Binding-site contacts:
Ligand atom O5 contacts residue ASN1134 of chain 1.B at 2.4 Å (h-bond).
Ligand atom O6 contacts residue ASN1134 of chain 1.B at 4.5 Å.
Ligand atom C2 contacts residue ASN1134 of chain 1.B at 2.4 Å.
Ligand atom C3 contacts residue ASN1134 of chain 1.B at 3.8 Å.
Ligand atom C4 contacts residue ASN1134 of chain 1.B at 4.2 Å.
Ligand atom C8 contacts residue ASN1134 of chain 1.B at 4.2 Å.
Ligand atom C7 contacts residue ASN1134 of chain 1.B at 3.0 Å.
Ligand atom N2 contacts residue ASN1134 of chain 1.B at 2.8 Å (h-bond).
Ligand atom C1 contacts residue ASN1134 of chain 1.B at 1.4 Å.
Ligand atom C5 contacts residue ASN1134 of chain 1.B at 3.6 Å.
Ligand atom C8 contacts residue ILE1132 of chain 1.B at 4.2 Å (hydrophobic).
Ligand atom O7 contacts residue ASN1134 of chain 1.B at 2.8 Å (h-bond).

Sequence of chain 1.B:
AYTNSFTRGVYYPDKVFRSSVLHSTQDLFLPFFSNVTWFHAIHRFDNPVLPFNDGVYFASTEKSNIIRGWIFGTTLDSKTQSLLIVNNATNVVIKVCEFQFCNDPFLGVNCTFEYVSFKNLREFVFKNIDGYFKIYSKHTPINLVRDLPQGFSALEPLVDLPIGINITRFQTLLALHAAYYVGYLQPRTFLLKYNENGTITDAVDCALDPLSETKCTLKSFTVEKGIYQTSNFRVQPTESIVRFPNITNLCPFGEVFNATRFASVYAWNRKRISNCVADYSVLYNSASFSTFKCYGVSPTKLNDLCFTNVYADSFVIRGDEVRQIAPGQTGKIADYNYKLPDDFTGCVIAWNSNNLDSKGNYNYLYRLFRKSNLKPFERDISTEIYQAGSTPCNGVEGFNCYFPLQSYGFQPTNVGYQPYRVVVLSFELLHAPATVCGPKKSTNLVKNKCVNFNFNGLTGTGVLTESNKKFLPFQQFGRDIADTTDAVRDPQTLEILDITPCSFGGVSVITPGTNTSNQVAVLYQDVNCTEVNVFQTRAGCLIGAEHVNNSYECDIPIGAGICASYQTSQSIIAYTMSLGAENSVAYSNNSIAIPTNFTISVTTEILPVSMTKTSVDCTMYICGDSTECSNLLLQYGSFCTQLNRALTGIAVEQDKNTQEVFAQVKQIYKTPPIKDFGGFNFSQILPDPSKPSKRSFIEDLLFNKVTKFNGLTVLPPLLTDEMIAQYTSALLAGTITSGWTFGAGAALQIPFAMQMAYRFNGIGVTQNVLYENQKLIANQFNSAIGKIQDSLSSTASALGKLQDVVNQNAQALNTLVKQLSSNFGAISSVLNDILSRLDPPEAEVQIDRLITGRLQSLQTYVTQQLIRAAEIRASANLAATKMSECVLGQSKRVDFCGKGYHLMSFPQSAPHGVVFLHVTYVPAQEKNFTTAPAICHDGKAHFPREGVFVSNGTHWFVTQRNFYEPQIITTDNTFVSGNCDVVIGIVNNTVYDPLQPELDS

A protein and the small-molecule ligand that binds it are described below.
Small molecule (SMILES): CC(=O)N[C@H]1[C@H](O[C@H]2[C@H](O)[C@@H](NC(C)=O)CO[C@@H]2CO)O[C@H](CO)[C@@H](O)[C@@H]1O